Sequence of chain 1.B:
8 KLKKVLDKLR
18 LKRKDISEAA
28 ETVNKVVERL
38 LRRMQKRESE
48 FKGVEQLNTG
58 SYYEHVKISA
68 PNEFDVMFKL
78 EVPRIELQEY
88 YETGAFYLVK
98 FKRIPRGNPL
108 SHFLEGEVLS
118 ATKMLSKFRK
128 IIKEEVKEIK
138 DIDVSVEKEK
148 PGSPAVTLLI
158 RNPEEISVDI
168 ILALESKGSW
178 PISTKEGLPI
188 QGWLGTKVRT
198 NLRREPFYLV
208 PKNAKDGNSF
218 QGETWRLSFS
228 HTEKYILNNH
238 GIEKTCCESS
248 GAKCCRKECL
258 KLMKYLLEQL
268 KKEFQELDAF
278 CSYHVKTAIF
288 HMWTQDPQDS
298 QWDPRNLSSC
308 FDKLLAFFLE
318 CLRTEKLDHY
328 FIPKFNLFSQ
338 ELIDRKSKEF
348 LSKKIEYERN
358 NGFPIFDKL

Binding-site contacts:
Ligand atom O4' contacts residue ASP166 of chain 1.B at 3.8 Å.
Ligand atom C24 contacts residue CYS278 of chain 1.B at 3.5 Å (hydrophobic).
Ligand atom C8 contacts residue PRO151 of chain 1.B at 3.5 Å (hydrophobic).
Ligand atom O2' contacts residue ASP166 of chain 1.B at 3.0 Å (salt-bridge).
Ligand atom O31 contacts residue TYR280 of chain 1.B at 3.7 Å.
Ligand atom C2 contacts residue SER225 of chain 1.B at 3.2 Å.
Ligand atom N01 contacts residue ARG223 of chain 1.B at 2.9 Å (salt-bridge).
Ligand atom N3 contacts residue ILE168 of chain 1.B at 3.6 Å.
Ligand atom C4' contacts residue ASP166 of chain 1.B at 3.1 Å.
Ligand atom N9 contacts residue PRO151 of chain 1.B at 3.6 Å.
Ligand atom C38 contacts residue TYR280 of chain 1.B at 3.7 Å (hydrophobic).
Ligand atom N1 contacts residue SER225 of chain 1.B at 2.7 Å (h-bond).
Ligand atom C3' contacts residue ASP166 of chain 1.B at 3.7 Å.
Ligand atom C5 contacts residue ARG223 of chain 1.B at 3.3 Å.
Ligand atom O44 contacts residue GLY149 of chain 1.B at 3.2 Å (h-bond).
Ligand atom C32 contacts residue CYS278 of chain 1.B at 3.4 Å (hydrophobic).
Ligand atom C38 contacts residue ARG223 of chain 1.B at 3.4 Å.
Ligand atom N7 contacts residue ARG223 of chain 1.B at 2.6 Å (salt-bridge).
Ligand atom C8 contacts residue ARG223 of chain 1.B at 3.8 Å.
Ligand atom N35 contacts residue ARG223 of chain 1.B at 3.8 Å.
Ligand atom O43 contacts residue ARG223 of chain 1.B at 3.2 Å (salt-bridge).
Ligand atom C6 contacts residue ARG223 of chain 1.B at 3.5 Å.
Ligand atom O31 contacts residue CYS278 of chain 1.B at 3.1 Å (h-bond).
Ligand atom N1 contacts residue SER227 of chain 1.B at 3.7 Å.
Ligand atom N01 contacts residue SER225 of chain 1.B at 3.6 Å.
Ligand atom O43 contacts residue TYR280 of chain 1.B at 3.6 Å.
Ligand atom O4' contacts residue PRO151 of chain 1.B at 3.7 Å.
Ligand atom O2' contacts residue ASP72 of chain 1.B at 2.9 Å (salt-bridge).
Ligand atom N01 contacts residue LEU224 of chain 1.B at 3.4 Å (h-bond).
Ligand atom O2' contacts residue ILE168 of chain 1.B at 3.5 Å.
Ligand atom C37 contacts residue TYR280 of chain 1.B at 3.8 Å (hydrophobic).
Ligand atom C2 contacts residue SER227 of chain 1.B at 3.4 Å.
Ligand atom C37 contacts residue ARG223 of chain 1.B at 3.6 Å.
Ligand atom C25 contacts residue SER279 of chain 1.B at 3.4 Å.
Ligand atom O30 contacts residue ASP72 of chain 1.B at 3.1 Å (salt-bridge).
Ligand atom C36 contacts residue TYR280 of chain 1.B at 3.7 Å (hydrophobic).
Ligand atom C6 contacts residue SER225 of chain 1.B at 3.7 Å.
Ligand atom C2' contacts residue ASP72 of chain 1.B at 3.8 Å.
Ligand atom O44 contacts residue LYS209 of chain 1.B at 2.9 Å (salt-bridge).
Ligand atom O28 contacts residue ASP166 of chain 1.B at 3.4 Å (salt-bridge).

The small molecule below binds the protein below.
Small molecule (SMILES): Nc1nc(=O)c2ncn([C@@H]3O[C@@H]4COP(=O)(O)O[C@H]5[C@@H](O)[C@H](n6cnc7c(N)ncnc76)O[C@@H]5COP(=O)(O)O[C@@H]3[C@@H]4O)c2[nH]1